Binding-site contacts:
Ligand atom C7 contacts residue NAG2 of chain 2.E at 4.3 Å.
Ligand atom O7 contacts residue TYR203 of chain 2.A at 4.1 Å.
Ligand atom O7 contacts residue ASN5 of chain 2.A at 3.6 Å (h-bond).
Ligand atom O5 contacts residue ASN5 of chain 2.A at 2.3 Å (h-bond).
Ligand atom O7 contacts residue NAG2 of chain 2.E at 3.6 Å.
Ligand atom C2 contacts residue SER7 of chain 2.A at 4.1 Å.
Ligand atom O7 contacts residue SER7 of chain 2.A at 4.4 Å.
Ligand atom O7 contacts residue NAG1 of chain 2.E at 3.1 Å.
Ligand atom C1 contacts residue ASN5 of chain 2.A at 1.5 Å.
Ligand atom C8 contacts residue SER7 of chain 2.A at 3.3 Å.
Ligand atom O3 contacts residue NAG2 of chain 2.E at 3.8 Å.
Ligand atom C3 contacts residue ASN5 of chain 2.A at 3.8 Å.
Ligand atom C8 contacts residue TYR203 of chain 2.A at 3.2 Å (hydrophobic).
Ligand atom N2 contacts residue SER7 of chain 2.A at 3.2 Å (h-bond).
Ligand atom C7 contacts residue TYR203 of chain 2.A at 4.0 Å (hydrophobic).
Ligand atom C4 contacts residue ASN5 of chain 2.A at 4.2 Å.
Ligand atom C2 contacts residue ASN5 of chain 2.A at 2.4 Å.
Ligand atom C7 contacts residue SER7 of chain 2.A at 3.4 Å.
Ligand atom C7 contacts residue NAG1 of chain 2.E at 4.2 Å.
Ligand atom C8 contacts residue NAG1 of chain 2.E at 4.5 Å.
Ligand atom C5 contacts residue ASN5 of chain 2.A at 3.6 Å.
Ligand atom C7 contacts residue ASN5 of chain 2.A at 3.4 Å.
Ligand atom N2 contacts residue ASN5 of chain 2.A at 2.9 Å (h-bond).
Ligand atom C1 contacts residue SER7 of chain 2.A at 3.9 Å.

Sequence of chain 2.A:
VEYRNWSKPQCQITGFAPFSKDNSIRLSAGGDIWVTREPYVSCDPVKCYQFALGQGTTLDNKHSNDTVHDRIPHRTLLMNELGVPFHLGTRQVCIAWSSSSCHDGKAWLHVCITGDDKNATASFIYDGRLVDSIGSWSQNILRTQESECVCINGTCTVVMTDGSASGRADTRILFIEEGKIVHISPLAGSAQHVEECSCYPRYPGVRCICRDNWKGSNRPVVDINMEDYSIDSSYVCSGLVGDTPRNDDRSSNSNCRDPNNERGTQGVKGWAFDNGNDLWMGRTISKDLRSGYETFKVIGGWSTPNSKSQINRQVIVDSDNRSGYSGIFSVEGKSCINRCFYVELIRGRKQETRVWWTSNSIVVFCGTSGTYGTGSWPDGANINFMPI

The protein below binds the small molecule below.
Small molecule (SMILES): CC(=O)N[C@H]1[C@H](O[C@H]2[C@H](O)[C@@H](NC(C)=O)CO[C@@H]2CO)O[C@H](CO)[C@@H](O)[C@@H]1O